Sequence of chain 1.C:
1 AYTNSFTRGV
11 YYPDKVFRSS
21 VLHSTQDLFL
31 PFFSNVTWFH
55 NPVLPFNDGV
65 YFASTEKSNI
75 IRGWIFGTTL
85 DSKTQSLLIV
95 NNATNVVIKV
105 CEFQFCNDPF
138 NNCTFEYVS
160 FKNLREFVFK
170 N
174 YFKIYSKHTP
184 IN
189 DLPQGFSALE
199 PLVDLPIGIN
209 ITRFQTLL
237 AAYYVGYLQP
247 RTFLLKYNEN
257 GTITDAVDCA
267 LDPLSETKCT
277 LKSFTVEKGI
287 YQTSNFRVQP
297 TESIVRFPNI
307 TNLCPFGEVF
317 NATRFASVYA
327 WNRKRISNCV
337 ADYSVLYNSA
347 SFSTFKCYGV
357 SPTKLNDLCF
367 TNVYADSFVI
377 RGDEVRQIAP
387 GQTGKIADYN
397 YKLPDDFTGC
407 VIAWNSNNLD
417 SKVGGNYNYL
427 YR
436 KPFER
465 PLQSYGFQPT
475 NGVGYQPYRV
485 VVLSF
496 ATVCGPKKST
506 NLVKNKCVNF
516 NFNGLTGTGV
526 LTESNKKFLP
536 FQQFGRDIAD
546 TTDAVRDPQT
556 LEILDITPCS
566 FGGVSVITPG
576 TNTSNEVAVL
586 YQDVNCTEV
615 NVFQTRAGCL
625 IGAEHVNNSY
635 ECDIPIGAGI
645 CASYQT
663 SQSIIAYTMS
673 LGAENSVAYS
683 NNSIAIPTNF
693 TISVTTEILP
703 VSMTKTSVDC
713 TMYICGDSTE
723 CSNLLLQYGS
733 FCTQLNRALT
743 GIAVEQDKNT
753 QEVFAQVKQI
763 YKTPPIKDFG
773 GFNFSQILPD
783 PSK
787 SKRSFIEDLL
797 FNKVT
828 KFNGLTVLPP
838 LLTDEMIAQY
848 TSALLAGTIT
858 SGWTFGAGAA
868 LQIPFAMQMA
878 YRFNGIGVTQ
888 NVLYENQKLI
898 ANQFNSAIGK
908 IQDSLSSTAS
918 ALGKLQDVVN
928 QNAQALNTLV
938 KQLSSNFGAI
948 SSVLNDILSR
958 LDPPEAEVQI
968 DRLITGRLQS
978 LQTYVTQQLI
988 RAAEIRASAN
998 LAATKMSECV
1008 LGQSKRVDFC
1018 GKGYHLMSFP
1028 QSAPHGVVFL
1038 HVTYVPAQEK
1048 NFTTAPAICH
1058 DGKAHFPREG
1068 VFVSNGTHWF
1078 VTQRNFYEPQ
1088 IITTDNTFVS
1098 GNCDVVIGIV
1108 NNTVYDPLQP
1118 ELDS

The protein below binds the small molecule below.
Small molecule (SMILES): CC(=O)N[C@H]1[C@H](O[C@H]2[C@H](O)[C@@H](NC(C)=O)CO[C@@H]2CO)O[C@H](CO)[C@@H](O[C@@H]2O[C@H](CO)[C@@H](O)[C@H](O)[C@@H]2O)[C@@H]1O

Binding-site contacts:
Ligand atom C8 contacts residue GLY313 of chain 1.C at 3.6 Å.
Ligand atom C8 contacts residue PHE312 of chain 1.C at 4.1 Å (hydrophobic).
Ligand atom C7 contacts residue ASN317 of chain 1.C at 3.6 Å.
Ligand atom C7 contacts residue GLY313 of chain 1.C at 4.3 Å.
Ligand atom O7 contacts residue ASN317 of chain 1.C at 3.9 Å.
Ligand atom N2 contacts residue ASN317 of chain 1.C at 3.0 Å (h-bond).
Ligand atom C5 contacts residue ASN317 of chain 1.C at 3.7 Å.
Ligand atom C4 contacts residue ASN317 of chain 1.C at 4.3 Å.
Ligand atom C3 contacts residue ASN317 of chain 1.C at 3.9 Å.
Ligand atom C1 contacts residue ASN317 of chain 1.C at 1.4 Å.
Ligand atom N2 contacts residue GLY313 of chain 1.C at 4.3 Å.
Ligand atom C2 contacts residue ASN317 of chain 1.C at 2.5 Å.
Ligand atom O5 contacts residue ASN317 of chain 1.C at 2.3 Å (h-bond).
Ligand atom C8 contacts residue PHE316 of chain 1.C at 4.1 Å (hydrophobic).